The protein below binds the small molecule below.
Small molecule (SMILES): NC(=[NH2+])NCCC[C@@H](N)C(=O)O

Binding-site contacts:
Ligand atom NH2 contacts residue PRO172 of chain 1.A at 3.5 Å.
Ligand atom C contacts residue ARG136 of chain 1.A at 3.7 Å.
Ligand atom NH2 contacts residue TYR207 of chain 1.A at 3.9 Å.
Ligand atom CZ contacts residue PHE132 of chain 1.A at 3.9 Å (hydrophobic).
Ligand atom OXT contacts residue ARG136 of chain 1.A at 3.6 Å.
Ligand atom NE contacts residue PHE132 of chain 1.A at 4.1 Å.
Ligand atom NH1 contacts residue GLU233 of chain 1.A at 3.0 Å (salt-bridge).
Ligand atom CG contacts residue PHE132 of chain 1.A at 4.4 Å (hydrophobic).
Ligand atom CB contacts residue GLU206 of chain 1.A at 3.9 Å.
Ligand atom NH1 contacts residue PRO239 of chain 1.A at 4.1 Å.
Ligand atom CD contacts residue GLU206 of chain 1.A at 3.9 Å.
Ligand atom CD contacts residue GLU173 of chain 1.A at 3.6 Å.
Ligand atom CG contacts residue GLU206 of chain 1.A at 4.4 Å.
Ligand atom NH2 contacts residue PHE132 of chain 1.A at 3.6 Å.
Ligand atom CZ contacts residue TYR207 of chain 1.A at 4.2 Å (hydrophobic).
Ligand atom O contacts residue ARG136 of chain 1.A at 3.2 Å (salt-bridge).
Ligand atom NH1 contacts residue GLU206 of chain 1.A at 4.4 Å.
Ligand atom NH2 contacts residue GLU233 of chain 1.A at 3.0 Å (salt-bridge).
Ligand atom NE contacts residue GLU173 of chain 1.A at 2.7 Å (salt-bridge).
Ligand atom CZ contacts residue GLU173 of chain 1.A at 3.6 Å.
Ligand atom NH1 contacts residue TYR207 of chain 1.A at 4.4 Å.
Ligand atom O contacts residue PHE132 of chain 1.A at 4.3 Å.
Ligand atom CZ contacts residue GLU233 of chain 1.A at 3.5 Å.
Ligand atom NH2 contacts residue GLU173 of chain 1.A at 3.0 Å (salt-bridge).
Ligand atom OXT contacts residue PHE242 of chain 1.A at 3.8 Å.
Ligand atom CG contacts residue GLU173 of chain 1.A at 4.0 Å.
Ligand atom NH1 contacts residue PHE132 of chain 1.A at 4.5 Å.

Sequence of chain 1.A:
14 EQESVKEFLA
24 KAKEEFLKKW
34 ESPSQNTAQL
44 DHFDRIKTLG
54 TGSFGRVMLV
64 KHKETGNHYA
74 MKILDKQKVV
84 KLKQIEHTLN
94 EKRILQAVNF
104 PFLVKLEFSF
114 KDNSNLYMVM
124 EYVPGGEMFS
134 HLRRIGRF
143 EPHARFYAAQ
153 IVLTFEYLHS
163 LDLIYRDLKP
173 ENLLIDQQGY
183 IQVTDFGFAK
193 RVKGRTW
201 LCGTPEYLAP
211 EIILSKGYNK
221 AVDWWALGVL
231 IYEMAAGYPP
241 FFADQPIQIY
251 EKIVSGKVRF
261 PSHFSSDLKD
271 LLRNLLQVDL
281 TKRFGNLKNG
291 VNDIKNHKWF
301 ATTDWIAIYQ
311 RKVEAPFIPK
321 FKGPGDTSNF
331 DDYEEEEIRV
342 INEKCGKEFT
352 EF